This protein binds this small molecule.
Small molecule (SMILES): CC(=O)N[C@H]1[C@H](O[C@H]2[C@H](O)[C@@H](NC(C)=O)CO[C@@H]2CO)O[C@H](CO)[C@@H](O[C@@H]2O[C@H](CO)[C@@H](O)[C@H](O)[C@@H]2O)[C@@H]1O

Binding-site contacts:
Ligand atom C1 contacts residue ASN163 of chain 1.B at 1.5 Å.
Ligand atom O6 contacts residue GLN167 of chain 1.A at 3.8 Å.
Ligand atom N2 contacts residue GLN169 of chain 1.A at 4.3 Å.
Ligand atom O5 contacts residue ILE168 of chain 1.A at 3.3 Å.
Ligand atom C2 contacts residue GLN169 of chain 1.A at 3.5 Å.
Ligand atom C8 contacts residue ASN163 of chain 1.B at 4.0 Å.
Ligand atom N2 contacts residue ASN163 of chain 1.B at 2.8 Å (h-bond).
Ligand atom C5 contacts residue GLN169 of chain 1.A at 3.2 Å.
Ligand atom O3 contacts residue GLN169 of chain 1.A at 3.9 Å.
Ligand atom C4 contacts residue GLN169 of chain 1.A at 3.8 Å.
Ligand atom C6 contacts residue GLY171 of chain 1.A at 4.4 Å.
Ligand atom C3 contacts residue ASN163 of chain 1.B at 3.8 Å.
Ligand atom C6 contacts residue GLN167 of chain 1.A at 3.2 Å.
Ligand atom C1 contacts residue GLN169 of chain 1.A at 4.2 Å.
Ligand atom C7 contacts residue ASN163 of chain 1.B at 3.0 Å.
Ligand atom O4 contacts residue GLN169 of chain 1.A at 3.4 Å (h-bond).
Ligand atom C6 contacts residue GLN169 of chain 1.A at 3.3 Å.
Ligand atom C6 contacts residue ILE168 of chain 1.A at 3.6 Å (hydrophobic).
Ligand atom C5 contacts residue GLN167 of chain 1.A at 4.5 Å.
Ligand atom O7 contacts residue GLN169 of chain 1.A at 3.8 Å.
Ligand atom C4 contacts residue ASN163 of chain 1.B at 4.2 Å.
Ligand atom C5 contacts residue ASN163 of chain 1.B at 3.7 Å.
Ligand atom C1 contacts residue ILE168 of chain 1.A at 4.1 Å (hydrophobic).
Ligand atom O7 contacts residue ASN163 of chain 1.B at 2.9 Å (h-bond).
Ligand atom O5 contacts residue GLN169 of chain 1.A at 3.5 Å (h-bond).
Ligand atom O5 contacts residue ASN163 of chain 1.B at 2.4 Å (h-bond).
Ligand atom C5 contacts residue ILE168 of chain 1.A at 4.1 Å (hydrophobic).
Ligand atom C8 contacts residue PHE162 of chain 1.B at 3.3 Å (hydrophobic).
Ligand atom C7 contacts residue GLN169 of chain 1.A at 4.4 Å.
Ligand atom C7 contacts residue PHE162 of chain 1.B at 4.1 Å (hydrophobic).
Ligand atom C3 contacts residue GLN169 of chain 1.A at 3.9 Å.
Ligand atom C2 contacts residue ASN163 of chain 1.B at 2.5 Å.

Sequence of chain 1.A:
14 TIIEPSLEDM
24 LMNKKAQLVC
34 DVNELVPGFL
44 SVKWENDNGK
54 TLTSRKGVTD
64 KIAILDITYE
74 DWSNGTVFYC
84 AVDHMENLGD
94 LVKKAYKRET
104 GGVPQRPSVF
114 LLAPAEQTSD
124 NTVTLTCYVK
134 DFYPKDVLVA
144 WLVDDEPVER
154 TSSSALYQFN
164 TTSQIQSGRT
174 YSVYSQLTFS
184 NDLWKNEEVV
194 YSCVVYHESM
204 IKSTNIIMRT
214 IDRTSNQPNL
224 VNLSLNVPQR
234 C

Sequence of chain 1.B:
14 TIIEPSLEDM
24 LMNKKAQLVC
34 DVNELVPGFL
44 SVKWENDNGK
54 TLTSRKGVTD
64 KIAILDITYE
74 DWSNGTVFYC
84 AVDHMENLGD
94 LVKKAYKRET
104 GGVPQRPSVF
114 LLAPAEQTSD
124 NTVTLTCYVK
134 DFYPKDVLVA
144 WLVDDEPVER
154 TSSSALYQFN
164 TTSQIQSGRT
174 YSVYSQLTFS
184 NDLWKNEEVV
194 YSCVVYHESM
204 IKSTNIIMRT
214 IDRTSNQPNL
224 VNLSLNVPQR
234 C